Binding-site contacts:
Ligand atom O2 contacts residue MET196 of chain 1.E at 3.5 Å.
Ligand atom C6 contacts residue THR93 of chain 1.E at 4.3 Å.
Ligand atom C4 contacts residue PHE194 of chain 1.E at 4.5 Å (hydrophobic).
Ligand atom CM5 contacts residue ILE220 of chain 1.E at 3.6 Å (hydrophobic).
Ligand atom O4 contacts residue GLY95 of chain 1.E at 4.0 Å.
Ligand atom C4 contacts residue PHE161 of chain 1.E at 3.8 Å (hydrophobic).
Ligand atom N1 contacts residue PHE161 of chain 1.E at 4.0 Å.
Ligand atom O2 contacts residue PHE161 of chain 1.E at 3.9 Å.
Ligand atom O4 contacts residue PHE161 of chain 1.E at 4.3 Å.
Ligand atom N3 contacts residue PHE161 of chain 1.E at 3.6 Å.
Ligand atom N1 contacts residue PHE194 of chain 1.E at 4.5 Å.
Ligand atom CM5 contacts residue THR94 of chain 1.E at 3.9 Å.
Ligand atom C5 contacts residue GLY95 of chain 1.E at 3.5 Å.
Ligand atom N3 contacts residue GLN165 of chain 1.E at 2.8 Å (h-bond).
Ligand atom C6 contacts residue GOL1 of chain 1.Z at 3.9 Å.
Ligand atom N3 contacts residue PHE194 of chain 1.E at 3.9 Å.
Ligand atom O2 contacts residue PHE194 of chain 1.E at 4.0 Å.
Ligand atom C5 contacts residue THR94 of chain 1.E at 4.0 Å.
Ligand atom CM5 contacts residue GLY95 of chain 1.E at 3.5 Å.
Ligand atom O2 contacts residue GOL1 of chain 1.Z at 3.7 Å.
Ligand atom N1 contacts residue THR93 of chain 1.E at 4.2 Å.
Ligand atom C5 contacts residue PHE161 of chain 1.E at 4.1 Å (hydrophobic).
Ligand atom C2 contacts residue GLU195 of chain 1.E at 4.1 Å.
Ligand atom O4 contacts residue ARG167 of chain 1.E at 2.9 Å (salt-bridge).
Ligand atom O2 contacts residue GLN165 of chain 1.E at 3.0 Å (h-bond).
Ligand atom C2 contacts residue PHE161 of chain 1.E at 3.7 Å (hydrophobic).
Ligand atom N3 contacts residue ARG167 of chain 1.E at 4.1 Å.
Ligand atom C4 contacts residue ARG167 of chain 1.E at 3.7 Å.
Ligand atom O2 contacts residue GLU195 of chain 1.E at 3.5 Å.
Ligand atom C6 contacts residue PHE161 of chain 1.E at 4.2 Å (hydrophobic).
Ligand atom C4 contacts residue GLN165 of chain 1.E at 3.6 Å.
Ligand atom C4 contacts residue GLY95 of chain 1.E at 3.9 Å.
Ligand atom C2 contacts residue PHE194 of chain 1.E at 3.9 Å (hydrophobic).
Ligand atom C2 contacts residue GOL1 of chain 1.Z at 3.9 Å.
Ligand atom O4 contacts residue GLN165 of chain 1.E at 3.6 Å (h-bond).
Ligand atom C6 contacts residue GLY95 of chain 1.E at 4.0 Å.
Ligand atom N1 contacts residue GOL1 of chain 1.Z at 3.1 Å (h-bond).
Ligand atom C6 contacts residue THR94 of chain 1.E at 4.1 Å.
Ligand atom C2 contacts residue GLN165 of chain 1.E at 3.6 Å.

The small molecule below binds the protein below.
Small molecule (SMILES): Cc1c[nH]c(=O)[nH]c1=O

Sequence of chain 1.E:
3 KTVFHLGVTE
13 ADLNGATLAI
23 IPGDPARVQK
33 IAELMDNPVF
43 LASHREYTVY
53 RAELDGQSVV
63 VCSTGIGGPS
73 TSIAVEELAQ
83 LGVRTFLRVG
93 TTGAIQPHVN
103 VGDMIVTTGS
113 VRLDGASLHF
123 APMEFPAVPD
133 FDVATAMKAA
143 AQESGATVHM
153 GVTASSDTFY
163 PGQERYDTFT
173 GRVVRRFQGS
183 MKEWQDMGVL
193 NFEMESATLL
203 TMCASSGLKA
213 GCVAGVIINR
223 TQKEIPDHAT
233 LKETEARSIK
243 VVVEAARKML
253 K